This protein binds this small molecule.
Small molecule (SMILES): O=P(O)(O)OC[C@H]1O[C@](O)(COP(=O)(O)O)[C@@H](O)[C@@H]1O

Binding-site contacts:
Ligand atom O5 contacts residue LEU347 of chain 1.B at 3.7 Å.
Ligand atom O6 contacts residue SER435 of chain 1.B at 3.8 Å.
Ligand atom O6 contacts residue THR348 of chain 1.B at 3.7 Å.
Ligand atom P2 contacts residue THR348 of chain 1.B at 3.5 Å.
Ligand atom O5P contacts residue THR349 of chain 1.B at 3.3 Å (h-bond).
Ligand atom O6P contacts residue SER435 of chain 1.B at 3.2 Å (h-bond).
Ligand atom O5P contacts residue THR350 of chain 1.B at 2.6 Å (h-bond).
Ligand atom O3P contacts residue TRP398 of chain 1.B at 2.7 Å (h-bond).
Ligand atom O4P contacts residue ARG352 of chain 1.B at 3.8 Å.
Ligand atom O4P contacts residue THR348 of chain 1.B at 2.5 Å (h-bond).
Ligand atom O6P contacts residue SER353 of chain 1.B at 3.7 Å.
Ligand atom O5P contacts residue THR348 of chain 1.B at 3.6 Å (h-bond).
Ligand atom O5P contacts residue SER435 of chain 1.B at 3.1 Å (h-bond).
Ligand atom O3 contacts residue ARG432 of chain 1.B at 2.8 Å (salt-bridge).
Ligand atom O3 contacts residue TRP398 of chain 1.B at 3.7 Å.
Ligand atom O4 contacts residue THR438 of chain 1.B at 3.5 Å (h-bond).
Ligand atom C3 contacts residue GLY434 of chain 1.B at 3.4 Å.
Ligand atom O1 contacts residue GLY434 of chain 1.B at 3.7 Å.
Ligand atom P2 contacts residue THR349 of chain 1.B at 3.7 Å.
Ligand atom C6 contacts residue THR438 of chain 1.B at 3.5 Å.
Ligand atom O6P contacts residue GLY436 of chain 1.B at 2.8 Å (h-bond).
Ligand atom C4 contacts residue GLY434 of chain 1.B at 3.3 Å.
Ligand atom O6 contacts residue THR349 of chain 1.B at 3.2 Å (h-bond).
Ligand atom O3P contacts residue ARG405 of chain 1.B at 3.3 Å (salt-bridge).
Ligand atom O2P contacts residue GLY434 of chain 1.B at 2.9 Å (h-bond).
Ligand atom O2 contacts residue LEU347 of chain 1.B at 3.4 Å.
Ligand atom O4 contacts residue GLY434 of chain 1.B at 2.6 Å (h-bond).
Ligand atom P1 contacts residue ARG405 of chain 1.B at 3.7 Å.
Ligand atom P2 contacts residue SER353 of chain 1.B at 3.7 Å.
Ligand atom O4 contacts residue TYR437 of chain 1.B at 2.8 Å (h-bond).
Ligand atom C5 contacts residue GLY434 of chain 1.B at 3.4 Å.
Ligand atom C3 contacts residue ARG432 of chain 1.B at 3.4 Å.
Ligand atom O4 contacts residue GLY436 of chain 1.B at 3.6 Å (h-bond).
Ligand atom O2 contacts residue GLY430 of chain 1.B at 3.5 Å (h-bond).
Ligand atom O4P contacts residue SER353 of chain 1.B at 2.7 Å (h-bond).
Ligand atom C6 contacts residue LEU347 of chain 1.B at 3.5 Å (hydrophobic).
Ligand atom O3 contacts residue GLY430 of chain 1.B at 3.1 Å.
Ligand atom O3P contacts residue PRO433 of chain 1.B at 3.7 Å.
Ligand atom P2 contacts residue SER435 of chain 1.B at 3.6 Å.
Ligand atom O1P contacts residue ARG405 of chain 1.B at 2.5 Å (salt-bridge).

Sequence of chain 1.B:
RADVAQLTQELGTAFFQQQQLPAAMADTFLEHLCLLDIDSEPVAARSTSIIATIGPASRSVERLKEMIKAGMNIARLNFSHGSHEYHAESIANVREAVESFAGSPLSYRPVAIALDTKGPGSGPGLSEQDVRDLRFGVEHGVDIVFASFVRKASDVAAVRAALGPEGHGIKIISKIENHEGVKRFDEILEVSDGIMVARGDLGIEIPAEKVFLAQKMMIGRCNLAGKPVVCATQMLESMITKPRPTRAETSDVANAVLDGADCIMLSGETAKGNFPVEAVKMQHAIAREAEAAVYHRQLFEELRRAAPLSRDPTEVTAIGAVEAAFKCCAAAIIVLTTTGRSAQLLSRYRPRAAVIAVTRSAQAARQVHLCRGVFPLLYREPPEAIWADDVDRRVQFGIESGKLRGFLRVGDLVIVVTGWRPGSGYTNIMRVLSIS